A small-molecule ligand and the protein it binds are described below.
Small molecule (SMILES): CN(C)Cc1csc(N)n1

Binding-site contacts:
Ligand atom C08 contacts residue LEU45 of chain 2.A at 3.7 Å (hydrophobic).
Ligand atom C08 contacts residue GLU44 of chain 2.A at 3.9 Å.
Ligand atom N10 contacts residue PHE46 of chain 2.A at 3.7 Å.
Ligand atom S07 contacts residue PHE46 of chain 2.A at 4.0 Å.
Ligand atom N09 contacts residue LEU45 of chain 2.A at 3.7 Å.
Ligand atom N10 contacts residue GLU44 of chain 2.A at 4.2 Å.
Ligand atom N09 contacts residue PHE46 of chain 2.A at 3.5 Å.
Ligand atom C06 contacts residue PHE46 of chain 2.A at 3.8 Å (hydrophobic).
Ligand atom S07 contacts residue TRP61 of chain 2.A at 3.8 Å.
Ligand atom N10 contacts residue GLU47 of chain 2.A at 3.0 Å (salt-bridge).
Ligand atom C03 contacts residue GLU47 of chain 2.A at 3.5 Å.
Ligand atom C06 contacts residue TRP61 of chain 2.A at 3.7 Å (hydrophobic).
Ligand atom N09 contacts residue GLU44 of chain 2.A at 2.7 Å (salt-bridge).
Ligand atom N09 contacts residue GLU47 of chain 2.A at 3.7 Å.
Ligand atom S07 contacts residue LEU45 of chain 2.A at 3.4 Å (h-bond).
Ligand atom C08 contacts residue GLU47 of chain 2.A at 3.5 Å.
Ligand atom C03 contacts residue LYS49 of chain 2.A at 3.9 Å.
Ligand atom N02 contacts residue LYS49 of chain 2.A at 4.2 Å.
Ligand atom C05 contacts residue GLU47 of chain 2.A at 3.8 Å.
Ligand atom N02 contacts residue GLU47 of chain 2.A at 3.7 Å.
Ligand atom C04 contacts residue PHE46 of chain 2.A at 4.0 Å (hydrophobic).
Ligand atom N02 contacts residue ASP94 of chain 2.A at 4.3 Å.
Ligand atom C01 contacts residue ASP94 of chain 2.A at 3.9 Å.
Ligand atom S07 contacts residue GLU269 of chain 3.A at 4.2 Å.
Ligand atom C05 contacts residue PHE46 of chain 2.A at 3.8 Å (hydrophobic).
Ligand atom C08 contacts residue PHE46 of chain 2.A at 3.4 Å (hydrophobic).
Ligand atom C04 contacts residue GLU47 of chain 2.A at 3.2 Å.

Sequence of chain 2.A:
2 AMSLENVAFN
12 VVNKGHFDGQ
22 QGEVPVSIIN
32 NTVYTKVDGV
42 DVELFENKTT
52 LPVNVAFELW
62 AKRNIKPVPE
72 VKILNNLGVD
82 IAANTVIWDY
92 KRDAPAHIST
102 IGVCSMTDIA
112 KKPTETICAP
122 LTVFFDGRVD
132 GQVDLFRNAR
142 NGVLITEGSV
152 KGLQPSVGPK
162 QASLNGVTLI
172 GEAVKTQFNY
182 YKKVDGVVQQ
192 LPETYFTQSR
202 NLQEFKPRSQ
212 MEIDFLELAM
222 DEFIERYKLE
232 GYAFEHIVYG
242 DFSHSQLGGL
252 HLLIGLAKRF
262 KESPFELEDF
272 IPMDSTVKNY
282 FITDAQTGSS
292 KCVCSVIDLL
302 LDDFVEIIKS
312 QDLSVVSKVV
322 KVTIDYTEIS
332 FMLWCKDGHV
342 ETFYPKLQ

Sequence of chain 3.A:
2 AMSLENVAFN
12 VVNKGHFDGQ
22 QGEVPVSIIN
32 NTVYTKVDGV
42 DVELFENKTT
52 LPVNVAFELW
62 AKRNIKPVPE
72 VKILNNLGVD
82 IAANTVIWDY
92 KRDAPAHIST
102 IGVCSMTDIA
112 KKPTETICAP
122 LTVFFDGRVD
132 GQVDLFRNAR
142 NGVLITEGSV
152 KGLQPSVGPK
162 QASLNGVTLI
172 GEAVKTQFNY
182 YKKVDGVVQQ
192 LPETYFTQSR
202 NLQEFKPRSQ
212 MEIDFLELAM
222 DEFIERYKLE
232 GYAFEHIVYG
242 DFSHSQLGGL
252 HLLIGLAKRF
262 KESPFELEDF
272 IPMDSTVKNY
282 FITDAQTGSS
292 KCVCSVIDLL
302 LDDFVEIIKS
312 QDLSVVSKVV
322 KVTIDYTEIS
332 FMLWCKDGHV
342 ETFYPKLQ